This small molecule binds to this protein.
Small molecule (SMILES): Nc1nc2[nH]cnc2c(=O)[nH]1

Binding-site contacts:
Ligand atom C2 contacts residue MET215 of chain 1.B at 3.8 Å (hydrophobic).
Ligand atom N3 contacts residue MET215 of chain 1.B at 4.0 Å.
Ligand atom C5 contacts residue ASN239 of chain 1.B at 3.9 Å.
Ligand atom C6 contacts residue PHE196 of chain 1.B at 3.9 Å (hydrophobic).
Ligand atom C4 contacts residue PHE196 of chain 1.B at 3.9 Å (hydrophobic).
Ligand atom O6 contacts residue PHE196 of chain 1.B at 4.3 Å.
Ligand atom C4 contacts residue ALA118 of chain 1.B at 4.1 Å (hydrophobic).
Ligand atom N2 contacts residue MET215 of chain 1.B at 3.4 Å.
Ligand atom N3 contacts residue GLY214 of chain 1.B at 3.9 Å.
Ligand atom C2 contacts residue GLU197 of chain 1.B at 3.3 Å.
Ligand atom N7 contacts residue THR238 of chain 1.B at 3.1 Å (h-bond).
Ligand atom C5 contacts residue PHE196 of chain 1.B at 3.8 Å (hydrophobic).
Ligand atom N1 contacts residue GLU197 of chain 1.B at 2.9 Å (salt-bridge).
Ligand atom C8 contacts residue THR238 of chain 1.B at 3.0 Å.
Ligand atom O6 contacts residue GLU197 of chain 1.B at 3.9 Å.
Ligand atom N2 contacts residue GLU197 of chain 1.B at 2.4 Å (salt-bridge).
Ligand atom C8 contacts residue ALA117 of chain 1.B at 4.0 Å (hydrophobic).
Ligand atom N1 contacts residue PHE196 of chain 1.B at 3.7 Å.
Ligand atom C8 contacts residue ALA118 of chain 1.B at 3.8 Å (hydrophobic).
Ligand atom N9 contacts residue ALA117 of chain 1.B at 3.5 Å (h-bond).
Ligand atom C6 contacts residue GLY119 of chain 1.B at 3.9 Å.
Ligand atom C4 contacts residue GLY119 of chain 1.B at 4.3 Å.
Ligand atom N9 contacts residue ALA118 of chain 1.B at 3.9 Å.
Ligand atom C2 contacts residue PHE196 of chain 1.B at 4.0 Å (hydrophobic).
Ligand atom C5 contacts residue GLY119 of chain 1.B at 3.7 Å.
Ligand atom O6 contacts residue GLY119 of chain 1.B at 3.8 Å.
Ligand atom N7 contacts residue GLY119 of chain 1.B at 3.8 Å.
Ligand atom C2 contacts residue GLY214 of chain 1.B at 4.0 Å.
Ligand atom N1 contacts residue VAL213 of chain 1.B at 4.1 Å.
Ligand atom N7 contacts residue ASN239 of chain 1.B at 2.9 Å (h-bond).
Ligand atom N7 contacts residue ALA118 of chain 1.B at 3.6 Å.
Ligand atom N3 contacts residue PHE196 of chain 1.B at 4.1 Å.
Ligand atom O6 contacts residue ASN239 of chain 1.B at 3.0 Å (h-bond).
Ligand atom C5 contacts residue ALA118 of chain 1.B at 4.0 Å (hydrophobic).
Ligand atom C6 contacts residue ASN239 of chain 1.B at 4.0 Å.
Ligand atom C2 contacts residue VAL213 of chain 1.B at 4.0 Å (hydrophobic).
Ligand atom C8 contacts residue ASN239 of chain 1.B at 3.8 Å.
Ligand atom N2 contacts residue GLY214 of chain 1.B at 3.8 Å.
Ligand atom N3 contacts residue VAL213 of chain 1.B at 4.2 Å.
Ligand atom C6 contacts residue GLU197 of chain 1.B at 3.9 Å.

Sequence of chain 1.B:
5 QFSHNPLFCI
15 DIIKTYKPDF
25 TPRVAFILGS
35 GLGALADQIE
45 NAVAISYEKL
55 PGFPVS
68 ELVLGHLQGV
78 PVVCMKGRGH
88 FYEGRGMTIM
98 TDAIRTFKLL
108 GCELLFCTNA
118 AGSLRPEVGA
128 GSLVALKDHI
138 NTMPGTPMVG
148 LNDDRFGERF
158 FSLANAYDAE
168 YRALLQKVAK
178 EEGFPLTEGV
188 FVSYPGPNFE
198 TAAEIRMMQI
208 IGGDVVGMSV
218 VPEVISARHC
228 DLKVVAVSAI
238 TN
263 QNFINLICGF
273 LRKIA